A protein and the small-molecule ligand that binds it are described below.
Small molecule (SMILES): CC(=O)N[C@@H]1[C@@H](O)[C@H](O)[C@@H](CO)O[C@H]1O

Binding-site contacts:
Ligand atom C3 contacts residue ASN607 of chain 1.C at 3.8 Å.
Ligand atom C4 contacts residue ASN607 of chain 1.C at 4.1 Å.
Ligand atom C8 contacts residue ASN607 of chain 1.C at 4.1 Å.
Ligand atom N2 contacts residue ASN607 of chain 1.C at 2.9 Å (h-bond).
Ligand atom C2 contacts residue ASN607 of chain 1.C at 2.4 Å.
Ligand atom C1 contacts residue ASN607 of chain 1.C at 1.4 Å.
Ligand atom C5 contacts residue ASN607 of chain 1.C at 3.6 Å.
Ligand atom O5 contacts residue ASN607 of chain 1.C at 2.3 Å (h-bond).
Ligand atom C7 contacts residue ASN607 of chain 1.C at 3.7 Å.

Sequence of chain 1.C:
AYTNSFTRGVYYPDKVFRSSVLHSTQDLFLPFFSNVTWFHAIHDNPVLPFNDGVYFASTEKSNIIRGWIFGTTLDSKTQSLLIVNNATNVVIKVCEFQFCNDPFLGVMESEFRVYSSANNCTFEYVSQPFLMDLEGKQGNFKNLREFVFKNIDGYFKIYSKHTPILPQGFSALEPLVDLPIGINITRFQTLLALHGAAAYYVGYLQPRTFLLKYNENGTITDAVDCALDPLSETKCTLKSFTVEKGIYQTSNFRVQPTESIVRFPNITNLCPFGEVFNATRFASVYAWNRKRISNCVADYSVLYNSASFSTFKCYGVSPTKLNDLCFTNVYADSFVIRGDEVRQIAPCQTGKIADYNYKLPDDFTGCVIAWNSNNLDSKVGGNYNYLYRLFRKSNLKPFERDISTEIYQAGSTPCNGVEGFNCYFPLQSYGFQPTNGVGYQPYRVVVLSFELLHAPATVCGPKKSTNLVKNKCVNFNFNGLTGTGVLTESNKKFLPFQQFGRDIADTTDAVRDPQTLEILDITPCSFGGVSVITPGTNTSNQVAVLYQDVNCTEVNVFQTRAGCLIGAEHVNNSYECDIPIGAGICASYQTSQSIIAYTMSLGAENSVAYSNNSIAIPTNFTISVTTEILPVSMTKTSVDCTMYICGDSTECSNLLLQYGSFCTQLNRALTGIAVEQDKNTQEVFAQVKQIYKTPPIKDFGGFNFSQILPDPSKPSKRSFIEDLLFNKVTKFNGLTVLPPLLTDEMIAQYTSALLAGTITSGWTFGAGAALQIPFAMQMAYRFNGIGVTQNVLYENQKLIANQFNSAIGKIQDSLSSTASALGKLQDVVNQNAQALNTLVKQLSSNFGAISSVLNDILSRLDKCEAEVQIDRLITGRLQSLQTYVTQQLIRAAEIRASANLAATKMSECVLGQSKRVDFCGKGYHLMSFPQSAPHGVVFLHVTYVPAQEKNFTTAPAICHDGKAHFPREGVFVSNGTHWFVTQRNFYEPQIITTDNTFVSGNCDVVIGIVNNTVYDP